The protein below binds the small molecule below.
Small molecule (SMILES): Cc1n[nH]c2c[nH]nc12

Binding-site contacts:
Ligand atom C8 contacts residue LEU146 of chain 1.B at 3.9 Å (hydrophobic).
Ligand atom C2 contacts residue ALA45 of chain 1.B at 3.5 Å (hydrophobic).
Ligand atom C8 contacts residue MET92 of chain 1.B at 4.0 Å (hydrophobic).
Ligand atom C8 contacts residue ALA45 of chain 1.B at 4.0 Å (hydrophobic).
Ligand atom N3 contacts residue LEU94 of chain 1.B at 3.5 Å.
Ligand atom N4 contacts residue LEU94 of chain 1.B at 3.9 Å.
Ligand atom C9 contacts residue CYS95 of chain 1.B at 3.2 Å (hydrophobic).
Ligand atom N3 contacts residue ALA45 of chain 1.B at 3.8 Å.
Ligand atom C9 contacts residue LEU146 of chain 1.B at 3.9 Å (hydrophobic).
Ligand atom C9 contacts residue LEU94 of chain 1.B at 4.1 Å (hydrophobic).
Ligand atom C5 contacts residue CYS95 of chain 1.B at 3.8 Å (hydrophobic).
Ligand atom N6 contacts residue VAL29 of chain 1.B at 3.8 Å.
Ligand atom N3 contacts residue LEU146 of chain 1.B at 4.0 Å.
Ligand atom N3 contacts residue GLU93 of chain 1.B at 3.5 Å (salt-bridge).
Ligand atom C1 contacts residue LEU146 of chain 1.B at 3.6 Å (hydrophobic).
Ligand atom N7 contacts residue LEU146 of chain 1.B at 4.0 Å.
Ligand atom N7 contacts residue VAL29 of chain 1.B at 3.7 Å.
Ligand atom N4 contacts residue LEU146 of chain 1.B at 3.8 Å.
Ligand atom N6 contacts residue LEU146 of chain 1.B at 4.2 Å.
Ligand atom N4 contacts residue GLU93 of chain 1.B at 2.8 Å (salt-bridge).
Ligand atom C2 contacts residue GLU93 of chain 1.B at 4.0 Å.
Ligand atom N3 contacts residue CYS95 of chain 1.B at 2.9 Å (h-bond).
Ligand atom C9 contacts residue GLY98 of chain 1.B at 4.1 Å.
Ligand atom C9 contacts residue ILE21 of chain 1.B at 3.7 Å (hydrophobic).
Ligand atom C1 contacts residue ALA45 of chain 1.B at 4.0 Å (hydrophobic).
Ligand atom C2 contacts residue LEU146 of chain 1.B at 3.5 Å (hydrophobic).
Ligand atom C5 contacts residue LEU146 of chain 1.B at 3.9 Å (hydrophobic).
Ligand atom C1 contacts residue VAL29 of chain 1.B at 4.4 Å (hydrophobic).
Ligand atom C5 contacts residue ILE21 of chain 1.B at 4.1 Å (hydrophobic).
Ligand atom N4 contacts residue ALA45 of chain 1.B at 3.4 Å.
Ligand atom C1 contacts residue ILE21 of chain 1.B at 4.4 Å (hydrophobic).
Ligand atom C5 contacts residue LEU94 of chain 1.B at 4.1 Å (hydrophobic).
Ligand atom N4 contacts residue CYS95 of chain 1.B at 3.8 Å.
Ligand atom C5 contacts residue ALA45 of chain 1.B at 4.1 Å (hydrophobic).
Ligand atom N4 contacts residue VAL77 of chain 1.B at 4.1 Å.

Sequence of chain 1.B:
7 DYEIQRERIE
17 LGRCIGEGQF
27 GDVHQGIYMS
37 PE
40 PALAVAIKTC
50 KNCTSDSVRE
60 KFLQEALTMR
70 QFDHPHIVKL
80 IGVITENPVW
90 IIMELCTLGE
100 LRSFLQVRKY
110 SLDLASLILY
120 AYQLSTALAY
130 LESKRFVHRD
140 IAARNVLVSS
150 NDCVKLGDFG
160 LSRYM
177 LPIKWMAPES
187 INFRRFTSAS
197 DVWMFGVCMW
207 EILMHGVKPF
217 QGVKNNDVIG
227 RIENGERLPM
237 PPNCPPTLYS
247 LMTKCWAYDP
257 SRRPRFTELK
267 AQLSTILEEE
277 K